A small-molecule ligand and the protein it binds are described below.
Small molecule (SMILES): O=C(Nc1ccc2[nH]cc(CCc3ccncc3)c2c1)c1cc(F)cc(N2CCOCC2)c1

Sequence of chain 1.A:
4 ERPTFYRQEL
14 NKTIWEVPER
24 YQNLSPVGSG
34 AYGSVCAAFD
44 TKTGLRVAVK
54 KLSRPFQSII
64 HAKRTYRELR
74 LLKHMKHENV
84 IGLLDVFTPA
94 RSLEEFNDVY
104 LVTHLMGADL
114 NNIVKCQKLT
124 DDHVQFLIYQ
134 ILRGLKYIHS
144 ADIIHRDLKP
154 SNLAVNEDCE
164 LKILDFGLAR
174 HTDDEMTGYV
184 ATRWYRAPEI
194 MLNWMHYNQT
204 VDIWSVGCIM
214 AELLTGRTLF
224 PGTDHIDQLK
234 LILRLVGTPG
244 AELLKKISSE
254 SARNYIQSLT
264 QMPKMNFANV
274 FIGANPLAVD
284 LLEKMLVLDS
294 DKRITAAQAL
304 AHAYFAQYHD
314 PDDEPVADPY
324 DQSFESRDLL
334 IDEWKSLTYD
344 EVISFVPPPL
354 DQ

Binding-site contacts:
Ligand atom C25 contacts residue THR106 of chain 1.A at 3.7 Å.
Ligand atom N24 contacts residue ALA51 of chain 1.A at 3.5 Å.
Ligand atom O32 contacts residue HIS148 of chain 1.A at 3.4 Å.
Ligand atom C17 contacts residue LYS53 of chain 1.A at 3.7 Å.
Ligand atom C5 contacts residue ASP168 of chain 1.A at 3.6 Å.
Ligand atom N15 contacts residue LYS53 of chain 1.A at 3.6 Å.
Ligand atom N24 contacts residue MET109 of chain 1.A at 2.9 Å (h-bond).
Ligand atom C13 contacts residue LEU104 of chain 1.A at 3.7 Å (hydrophobic).
Ligand atom C22 contacts residue PHE169 of chain 1.A at 3.7 Å (hydrophobic).
Ligand atom N15 contacts residue ALA51 of chain 1.A at 3.3 Å (h-bond).
Ligand atom C25 contacts residue ALA51 of chain 1.A at 3.6 Å (hydrophobic).
Ligand atom C6 contacts residue LEU75 of chain 1.A at 3.8 Å (hydrophobic).
Ligand atom C20 contacts residue PHE169 of chain 1.A at 3.8 Å (hydrophobic).
Ligand atom C3 contacts residue LEU74 of chain 1.A at 3.6 Å (hydrophobic).
Ligand atom C11 contacts residue ILE84 of chain 1.A at 3.6 Å (hydrophobic).
Ligand atom C11 contacts residue LYS53 of chain 1.A at 3.7 Å.
Ligand atom C23 contacts residue MET109 of chain 1.A at 3.8 Å (hydrophobic).
Ligand atom C8 contacts residue ASP168 of chain 1.A at 3.3 Å.
Ligand atom O9 contacts residue LEU167 of chain 1.A at 3.6 Å.
Ligand atom C23 contacts residue ALA51 of chain 1.A at 3.8 Å (hydrophobic).
Ligand atom C12 contacts residue ILE84 of chain 1.A at 3.6 Å (hydrophobic).
Ligand atom C6 contacts residue ASP168 of chain 1.A at 3.6 Å.
Ligand atom C7 contacts residue GLU71 of chain 1.A at 3.4 Å.
Ligand atom C25 contacts residue HIS107 of chain 1.A at 3.3 Å.
Ligand atom C28 contacts residue LYS53 of chain 1.A at 3.6 Å.
Ligand atom C25 contacts residue MET109 of chain 1.A at 3.5 Å (hydrophobic).
Ligand atom C34 contacts residue HIS148 of chain 1.A at 3.7 Å.
Ligand atom N10 contacts residue GLU71 of chain 1.A at 3.0 Å (salt-bridge).
Ligand atom C33 contacts residue ILE141 of chain 1.A at 3.6 Å (hydrophobic).
Ligand atom O9 contacts residue ILE84 of chain 1.A at 3.3 Å.
Ligand atom O32 contacts residue ILE141 of chain 1.A at 3.5 Å.
Ligand atom C26 contacts residue THR106 of chain 1.A at 3.7 Å.
Ligand atom C12 contacts residue LEU75 of chain 1.A at 3.6 Å (hydrophobic).
Ligand atom O9 contacts residue ASP168 of chain 1.A at 2.9 Å (salt-bridge).
Ligand atom F1 contacts residue GLU71 of chain 1.A at 3.7 Å.
Ligand atom C31 contacts residue VAL83 of chain 1.A at 3.6 Å (hydrophobic).
Ligand atom C8 contacts residue ILE84 of chain 1.A at 3.8 Å (hydrophobic).
Ligand atom C11 contacts residue GLU71 of chain 1.A at 3.6 Å.
Ligand atom C17 contacts residue ALA51 of chain 1.A at 3.7 Å (hydrophobic).
Ligand atom N15 contacts residue LEU104 of chain 1.A at 3.4 Å (h-bond).